Sequence of chain 2.A:
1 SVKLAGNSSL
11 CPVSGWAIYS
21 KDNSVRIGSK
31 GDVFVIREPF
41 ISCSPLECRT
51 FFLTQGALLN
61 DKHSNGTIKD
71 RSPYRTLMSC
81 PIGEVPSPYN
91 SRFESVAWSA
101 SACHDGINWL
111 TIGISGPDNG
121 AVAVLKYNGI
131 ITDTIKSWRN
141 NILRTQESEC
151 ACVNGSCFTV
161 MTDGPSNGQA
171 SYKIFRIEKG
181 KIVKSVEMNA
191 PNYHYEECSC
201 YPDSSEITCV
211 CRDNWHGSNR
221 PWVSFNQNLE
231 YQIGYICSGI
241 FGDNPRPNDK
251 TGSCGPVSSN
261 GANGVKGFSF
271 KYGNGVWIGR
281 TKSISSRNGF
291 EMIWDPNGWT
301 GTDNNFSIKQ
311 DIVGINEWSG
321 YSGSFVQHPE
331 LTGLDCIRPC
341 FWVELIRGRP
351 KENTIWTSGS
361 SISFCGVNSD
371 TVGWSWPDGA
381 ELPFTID

Binding-site contacts:
Ligand atom C82 contacts residue ILE142 of chain 2.A at 4.0 Å (hydrophobic).
Ligand atom C9 contacts residue GLU196 of chain 2.A at 3.6 Å.
Ligand atom C10 contacts residue ARG71 of chain 2.A at 3.8 Å.
Ligand atom C82 contacts residue ARG144 of chain 2.A at 3.7 Å.
Ligand atom C2 contacts residue TYR321 of chain 2.A at 2.8 Å (hydrophobic).
Ligand atom C91 contacts residue SER166 of chain 2.A at 4.1 Å.
Ligand atom C11 contacts residue TRP98 of chain 2.A at 3.6 Å (hydrophobic).
Ligand atom O1A contacts residue ARG37 of chain 2.A at 2.8 Å (salt-bridge).
Ligand atom C81 contacts residue SER166 of chain 2.A at 3.9 Å.
Ligand atom C3 contacts residue ARG37 of chain 2.A at 3.8 Å.
Ligand atom C11 contacts residue ARG71 of chain 2.A at 3.8 Å.
Ligand atom O1A contacts residue ARG287 of chain 2.A at 2.8 Å (salt-bridge).
Ligand atom C3 contacts residue GLU38 of chain 2.A at 3.7 Å.
Ligand atom N4 contacts residue ASP70 of chain 2.A at 3.2 Å (salt-bridge).
Ligand atom C1 contacts residue ARG212 of chain 2.A at 3.9 Å.
Ligand atom C81 contacts residue ARG144 of chain 2.A at 3.2 Å.
Ligand atom C91 contacts residue GLU196 of chain 2.A at 3.8 Å.
Ligand atom C3 contacts residue TYR321 of chain 2.A at 3.5 Å (hydrophobic).
Ligand atom C1 contacts residue ARG287 of chain 2.A at 3.4 Å.
Ligand atom N4 contacts residue GLU38 of chain 2.A at 2.8 Å (salt-bridge).
Ligand atom C91 contacts residue ARG212 of chain 2.A at 3.7 Å.
Ligand atom C8 contacts residue ARG144 of chain 2.A at 4.0 Å.
Ligand atom C4 contacts residue ASP70 of chain 2.A at 3.4 Å.
Ligand atom C4 contacts residue GLU38 of chain 2.A at 3.7 Å.
Ligand atom C3 contacts residue ASP70 of chain 2.A at 3.1 Å.
Ligand atom C5 contacts residue ASP70 of chain 2.A at 4.0 Å.
Ligand atom C91 contacts residue ASN214 of chain 2.A at 3.6 Å.
Ligand atom O1A contacts residue TYR321 of chain 2.A at 3.5 Å (h-bond).
Ligand atom C4 contacts residue TYR321 of chain 2.A at 3.8 Å (hydrophobic).
Ligand atom C1 contacts residue ARG37 of chain 2.A at 3.9 Å.
Ligand atom C1 contacts residue TYR321 of chain 2.A at 3.1 Å (hydrophobic).
Ligand atom C11 contacts residue ILE142 of chain 2.A at 4.1 Å (hydrophobic).
Ligand atom O10 contacts residue ARG71 of chain 2.A at 2.8 Å (salt-bridge).
Ligand atom C6 contacts residue GLU197 of chain 2.A at 3.9 Å.
Ligand atom O10 contacts residue ASP70 of chain 2.A at 3.3 Å.
Ligand atom C7 contacts residue ARG212 of chain 2.A at 3.9 Å.
Ligand atom O1B contacts residue ARG212 of chain 2.A at 3.1 Å (salt-bridge).
Ligand atom C7 contacts residue TYR321 of chain 2.A at 3.5 Å (hydrophobic).
Ligand atom O1B contacts residue TYR321 of chain 2.A at 3.6 Å.
Ligand atom O1B contacts residue ARG287 of chain 2.A at 2.6 Å (salt-bridge).

The small molecule below binds the protein below.
Small molecule (SMILES): CCC(CC)O[C@@H]1C=C(C(=O)O)C[C@H](N)[C@H]1NC(C)=O